Binding-site contacts:
Ligand atom C5 contacts residue TRP364 of chain 1.I at 4.0 Å (hydrophobic).
Ligand atom O5 contacts residue ASN308 of chain 1.I at 2.4 Å (h-bond).
Ligand atom C3 contacts residue ASN308 of chain 1.I at 3.8 Å.
Ligand atom O6 contacts residue ASN308 of chain 1.I at 4.5 Å.
Ligand atom C1 contacts residue ASN308 of chain 1.I at 1.4 Å.
Ligand atom O5 contacts residue TRP364 of chain 1.I at 4.2 Å.
Ligand atom C8 contacts residue ASN308 of chain 1.I at 3.8 Å.
Ligand atom C2 contacts residue ASN308 of chain 1.I at 2.5 Å.
Ligand atom C5 contacts residue ASN308 of chain 1.I at 3.7 Å.
Ligand atom C7 contacts residue ASN308 of chain 1.I at 3.4 Å.
Ligand atom O7 contacts residue ASN308 of chain 1.I at 3.5 Å (h-bond).
Ligand atom O4 contacts residue ASN367 of chain 1.I at 4.3 Å.
Ligand atom C1 contacts residue TRP364 of chain 1.I at 3.7 Å (hydrophobic).
Ligand atom C4 contacts residue ASN308 of chain 1.I at 4.2 Å.
Ligand atom N2 contacts residue ASN308 of chain 1.I at 2.9 Å (h-bond).

The protein below binds the small molecule below.
Small molecule (SMILES): CC(=O)N[C@@H]1[C@@H](O)[C@H](O)[C@@H](CO)O[C@H]1O

Sequence of chain 1.I:
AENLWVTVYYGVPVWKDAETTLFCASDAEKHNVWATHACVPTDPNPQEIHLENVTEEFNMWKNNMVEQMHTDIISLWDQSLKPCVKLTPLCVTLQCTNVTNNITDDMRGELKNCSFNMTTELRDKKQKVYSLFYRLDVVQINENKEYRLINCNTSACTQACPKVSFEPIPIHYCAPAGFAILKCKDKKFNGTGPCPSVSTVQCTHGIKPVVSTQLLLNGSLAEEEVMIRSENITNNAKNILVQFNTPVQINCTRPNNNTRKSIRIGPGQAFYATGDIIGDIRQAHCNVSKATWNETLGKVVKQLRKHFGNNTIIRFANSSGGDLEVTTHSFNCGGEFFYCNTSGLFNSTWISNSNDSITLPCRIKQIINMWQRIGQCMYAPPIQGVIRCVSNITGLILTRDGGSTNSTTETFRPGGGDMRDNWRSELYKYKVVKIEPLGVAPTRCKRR